A protein and the small-molecule ligand that binds it are described below.
Small molecule (SMILES): Nc1ncnc2c1ncn2[C@@H]1O[C@H](CO[P](=O)(O)O[P](=O)(O)NP(=O)(O)O)[C@@H](O)[C@H]1O

Sequence of chain 2.B:
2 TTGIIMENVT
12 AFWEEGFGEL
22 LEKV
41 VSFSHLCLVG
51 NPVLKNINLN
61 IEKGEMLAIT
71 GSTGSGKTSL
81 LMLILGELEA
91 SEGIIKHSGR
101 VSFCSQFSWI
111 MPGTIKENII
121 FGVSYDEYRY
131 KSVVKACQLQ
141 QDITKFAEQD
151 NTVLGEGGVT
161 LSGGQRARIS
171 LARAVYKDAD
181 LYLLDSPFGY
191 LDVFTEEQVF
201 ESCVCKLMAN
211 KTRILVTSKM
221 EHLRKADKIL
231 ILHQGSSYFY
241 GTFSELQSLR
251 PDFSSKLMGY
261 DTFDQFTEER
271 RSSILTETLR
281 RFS

Sequence of chain 3.A:
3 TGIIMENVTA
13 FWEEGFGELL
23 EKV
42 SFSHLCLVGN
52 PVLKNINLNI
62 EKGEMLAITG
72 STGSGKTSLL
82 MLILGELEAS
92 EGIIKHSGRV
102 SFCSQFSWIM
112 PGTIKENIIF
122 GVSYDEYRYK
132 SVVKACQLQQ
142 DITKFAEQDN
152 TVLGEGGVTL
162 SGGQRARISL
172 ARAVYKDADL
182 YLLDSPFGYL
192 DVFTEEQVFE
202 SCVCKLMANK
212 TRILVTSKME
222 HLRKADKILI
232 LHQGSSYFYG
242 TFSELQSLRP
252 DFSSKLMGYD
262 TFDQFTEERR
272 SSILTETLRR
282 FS

Binding-site contacts:
Ligand atom O2B contacts residue THR78 of chain 3.A at 2.8 Å (h-bond).
Ligand atom N3 contacts residue PHE43 of chain 3.A at 3.4 Å.
Ligand atom O1G contacts residue GLY74 of chain 3.A at 3.2 Å (h-bond).
Ligand atom O4' contacts residue LEU22 of chain 3.A at 3.7 Å.
Ligand atom O2B contacts residue LYS77 of chain 3.A at 3.7 Å.
Ligand atom O3A contacts residue GLY76 of chain 3.A at 3.2 Å (h-bond).
Ligand atom O2A contacts residue SER79 of chain 3.A at 2.6 Å (h-bond).
Ligand atom O2' contacts residue TRP14 of chain 3.A at 3.7 Å.
Ligand atom PG contacts residue LYS77 of chain 3.A at 3.8 Å.
Ligand atom C2 contacts residue PHE43 of chain 3.A at 3.6 Å (hydrophobic).
Ligand atom O3A contacts residue GLY74 of chain 3.A at 3.6 Å.
Ligand atom C8 contacts residue LEU22 of chain 3.A at 3.7 Å (hydrophobic).
Ligand atom C1' contacts residue TRP14 of chain 3.A at 3.6 Å (hydrophobic).
Ligand atom O1B contacts residue GLY76 of chain 3.A at 3.1 Å (h-bond).
Ligand atom O1G contacts residue LYS77 of chain 3.A at 2.7 Å (salt-bridge).
Ligand atom O2G contacts residue GLN106 of chain 3.A at 3.1 Å (h-bond).
Ligand atom O2B contacts residue MG1 of chain 3.E at 2.3 Å.
Ligand atom O3' contacts residue GLY74 of chain 3.A at 2.7 Å (h-bond).
Ligand atom O2A contacts residue GLY76 of chain 3.A at 3.4 Å.
Ligand atom PB contacts residue GLY74 of chain 3.A at 3.8 Å.
Ligand atom N3B contacts residue GLY74 of chain 3.A at 3.1 Å (h-bond).
Ligand atom O2' contacts residue MET111 of chain 2.B at 2.8 Å.
Ligand atom PB contacts residue GLY76 of chain 3.A at 3.8 Å.
Ligand atom O4' contacts residue TRP14 of chain 3.A at 3.8 Å.
Ligand atom O1B contacts residue GLY74 of chain 3.A at 3.5 Å (h-bond).
Ligand atom C4 contacts residue PHE43 of chain 3.A at 3.6 Å (hydrophobic).
Ligand atom O1A contacts residue THR78 of chain 3.A at 3.7 Å.
Ligand atom O2G contacts residue MG1 of chain 3.E at 2.2 Å.
Ligand atom O3A contacts residue SER75 of chain 3.A at 3.8 Å.
Ligand atom C3' contacts residue GLY74 of chain 3.A at 3.5 Å.
Ligand atom PG contacts residue GLY74 of chain 3.A at 3.6 Å.
Ligand atom O2A contacts residue THR78 of chain 3.A at 3.6 Å.
Ligand atom PG contacts residue MG1 of chain 3.E at 3.5 Å.
Ligand atom N3B contacts residue MG1 of chain 3.E at 3.7 Å.
Ligand atom O1B contacts residue LYS77 of chain 3.A at 2.8 Å (salt-bridge).
Ligand atom O1G contacts residue THR73 of chain 3.A at 3.2 Å.
Ligand atom PB contacts residue MG1 of chain 3.E at 3.5 Å.
Ligand atom C5' contacts residue SER79 of chain 3.A at 3.8 Å.
Ligand atom PB contacts residue LYS77 of chain 3.A at 3.8 Å.
Ligand atom O1B contacts residue SER75 of chain 3.A at 3.0 Å (h-bond).